A protein and the small-molecule ligand that binds it are described below.
Small molecule (SMILES): CC(=O)N[C@@H]1[C@@H](O)[C@H](O)[C@@H](CO)O[C@H]1O

Sequence of chain 1.C:
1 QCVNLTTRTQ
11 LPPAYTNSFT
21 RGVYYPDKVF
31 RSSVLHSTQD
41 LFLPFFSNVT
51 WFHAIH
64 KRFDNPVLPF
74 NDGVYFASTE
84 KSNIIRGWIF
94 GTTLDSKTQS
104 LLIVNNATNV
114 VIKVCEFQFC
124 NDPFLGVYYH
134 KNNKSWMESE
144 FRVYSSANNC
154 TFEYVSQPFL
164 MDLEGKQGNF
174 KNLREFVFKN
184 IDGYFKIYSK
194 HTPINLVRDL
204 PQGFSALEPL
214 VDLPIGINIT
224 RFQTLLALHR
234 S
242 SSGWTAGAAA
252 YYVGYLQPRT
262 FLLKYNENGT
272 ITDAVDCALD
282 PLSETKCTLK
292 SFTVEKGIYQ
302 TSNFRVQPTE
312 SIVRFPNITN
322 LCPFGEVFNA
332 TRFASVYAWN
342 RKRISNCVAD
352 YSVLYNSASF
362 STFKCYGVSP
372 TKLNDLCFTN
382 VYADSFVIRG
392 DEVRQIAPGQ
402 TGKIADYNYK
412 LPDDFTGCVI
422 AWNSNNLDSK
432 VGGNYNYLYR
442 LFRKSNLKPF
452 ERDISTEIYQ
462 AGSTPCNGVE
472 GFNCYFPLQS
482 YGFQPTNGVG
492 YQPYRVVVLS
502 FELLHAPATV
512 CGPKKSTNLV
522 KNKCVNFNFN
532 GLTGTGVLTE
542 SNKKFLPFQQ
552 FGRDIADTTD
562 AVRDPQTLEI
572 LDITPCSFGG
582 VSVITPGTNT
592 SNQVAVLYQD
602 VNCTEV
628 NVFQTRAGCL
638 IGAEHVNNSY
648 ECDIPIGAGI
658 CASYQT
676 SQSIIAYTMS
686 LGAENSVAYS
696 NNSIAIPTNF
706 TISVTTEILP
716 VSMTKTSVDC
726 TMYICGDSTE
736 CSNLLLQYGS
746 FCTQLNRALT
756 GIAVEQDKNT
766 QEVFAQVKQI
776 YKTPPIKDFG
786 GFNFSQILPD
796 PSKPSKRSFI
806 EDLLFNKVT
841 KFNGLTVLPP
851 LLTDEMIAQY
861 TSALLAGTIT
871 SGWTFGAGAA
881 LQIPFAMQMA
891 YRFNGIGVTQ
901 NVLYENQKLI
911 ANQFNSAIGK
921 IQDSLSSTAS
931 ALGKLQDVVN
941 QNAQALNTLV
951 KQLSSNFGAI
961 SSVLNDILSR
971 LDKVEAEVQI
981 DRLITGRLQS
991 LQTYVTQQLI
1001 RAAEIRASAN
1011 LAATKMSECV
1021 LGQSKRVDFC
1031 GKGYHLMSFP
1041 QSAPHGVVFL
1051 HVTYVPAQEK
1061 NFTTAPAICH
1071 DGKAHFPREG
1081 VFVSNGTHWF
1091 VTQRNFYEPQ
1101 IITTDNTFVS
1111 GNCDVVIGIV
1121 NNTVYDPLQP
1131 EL

Sequence of chain 1.B:
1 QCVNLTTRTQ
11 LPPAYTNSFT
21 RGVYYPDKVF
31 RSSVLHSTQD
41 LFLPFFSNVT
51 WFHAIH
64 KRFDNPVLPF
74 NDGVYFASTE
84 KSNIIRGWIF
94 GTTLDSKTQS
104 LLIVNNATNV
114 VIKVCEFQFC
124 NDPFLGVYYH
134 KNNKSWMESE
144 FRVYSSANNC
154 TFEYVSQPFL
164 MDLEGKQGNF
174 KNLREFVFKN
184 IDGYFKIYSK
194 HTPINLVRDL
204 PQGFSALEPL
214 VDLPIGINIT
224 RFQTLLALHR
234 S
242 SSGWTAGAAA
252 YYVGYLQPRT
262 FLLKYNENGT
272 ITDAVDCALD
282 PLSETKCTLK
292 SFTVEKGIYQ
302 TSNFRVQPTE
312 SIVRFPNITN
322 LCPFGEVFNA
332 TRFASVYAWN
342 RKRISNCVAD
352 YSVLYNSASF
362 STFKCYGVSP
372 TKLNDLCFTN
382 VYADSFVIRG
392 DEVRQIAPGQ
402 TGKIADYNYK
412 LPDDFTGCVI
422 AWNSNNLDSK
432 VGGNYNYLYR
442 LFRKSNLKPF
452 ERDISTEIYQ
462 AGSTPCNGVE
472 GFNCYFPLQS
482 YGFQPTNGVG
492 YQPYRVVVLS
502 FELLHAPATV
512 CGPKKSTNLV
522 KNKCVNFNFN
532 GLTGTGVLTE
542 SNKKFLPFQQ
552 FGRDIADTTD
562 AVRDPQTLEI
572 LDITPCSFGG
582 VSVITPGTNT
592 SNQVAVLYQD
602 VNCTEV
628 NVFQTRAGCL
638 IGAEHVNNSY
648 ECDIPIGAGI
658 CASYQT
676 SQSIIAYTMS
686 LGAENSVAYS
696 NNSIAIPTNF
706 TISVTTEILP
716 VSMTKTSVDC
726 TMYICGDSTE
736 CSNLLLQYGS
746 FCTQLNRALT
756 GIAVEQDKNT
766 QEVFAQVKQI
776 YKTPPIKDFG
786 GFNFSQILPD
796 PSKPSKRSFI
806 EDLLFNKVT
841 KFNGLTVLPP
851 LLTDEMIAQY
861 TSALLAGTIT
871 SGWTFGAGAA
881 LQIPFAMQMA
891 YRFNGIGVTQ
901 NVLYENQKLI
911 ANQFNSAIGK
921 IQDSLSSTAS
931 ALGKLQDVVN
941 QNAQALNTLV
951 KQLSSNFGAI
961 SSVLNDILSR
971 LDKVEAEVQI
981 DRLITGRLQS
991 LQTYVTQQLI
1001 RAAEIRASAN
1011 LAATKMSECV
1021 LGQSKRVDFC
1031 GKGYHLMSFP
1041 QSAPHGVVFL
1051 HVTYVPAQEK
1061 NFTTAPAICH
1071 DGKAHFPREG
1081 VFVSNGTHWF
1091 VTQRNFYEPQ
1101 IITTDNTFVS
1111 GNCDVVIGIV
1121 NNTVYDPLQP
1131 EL

Binding-site contacts:
Ligand atom N2 contacts residue ASN269 of chain 1.C at 2.9 Å (h-bond).
Ligand atom O7 contacts residue ASN267 of chain 1.C at 3.2 Å (h-bond).
Ligand atom C1 contacts residue ASN269 of chain 1.C at 1.4 Å.
Ligand atom C7 contacts residue ASN267 of chain 1.C at 4.1 Å.
Ligand atom C8 contacts residue ASN267 of chain 1.C at 4.4 Å.
Ligand atom O6 contacts residue LYS545 of chain 1.B at 2.5 Å (salt-bridge).
Ligand atom C2 contacts residue ASN269 of chain 1.C at 2.5 Å.
Ligand atom C8 contacts residue ASN269 of chain 1.C at 4.4 Å.
Ligand atom O7 contacts residue ASN269 of chain 1.C at 3.1 Å (h-bond).
Ligand atom C6 contacts residue LYS545 of chain 1.B at 3.4 Å.
Ligand atom C3 contacts residue ASN269 of chain 1.C at 3.8 Å.
Ligand atom C8 contacts residue GLU268 of chain 1.C at 3.6 Å.
Ligand atom C4 contacts residue ASN269 of chain 1.C at 4.2 Å.
Ligand atom O5 contacts residue ASN269 of chain 1.C at 2.4 Å (h-bond).
Ligand atom O5 contacts residue LYS545 of chain 1.B at 4.1 Å.
Ligand atom C7 contacts residue ASN269 of chain 1.C at 3.2 Å.
Ligand atom C5 contacts residue LYS545 of chain 1.B at 4.1 Å.
Ligand atom C5 contacts residue ASN269 of chain 1.C at 3.7 Å.